Sequence of chain 2.A:
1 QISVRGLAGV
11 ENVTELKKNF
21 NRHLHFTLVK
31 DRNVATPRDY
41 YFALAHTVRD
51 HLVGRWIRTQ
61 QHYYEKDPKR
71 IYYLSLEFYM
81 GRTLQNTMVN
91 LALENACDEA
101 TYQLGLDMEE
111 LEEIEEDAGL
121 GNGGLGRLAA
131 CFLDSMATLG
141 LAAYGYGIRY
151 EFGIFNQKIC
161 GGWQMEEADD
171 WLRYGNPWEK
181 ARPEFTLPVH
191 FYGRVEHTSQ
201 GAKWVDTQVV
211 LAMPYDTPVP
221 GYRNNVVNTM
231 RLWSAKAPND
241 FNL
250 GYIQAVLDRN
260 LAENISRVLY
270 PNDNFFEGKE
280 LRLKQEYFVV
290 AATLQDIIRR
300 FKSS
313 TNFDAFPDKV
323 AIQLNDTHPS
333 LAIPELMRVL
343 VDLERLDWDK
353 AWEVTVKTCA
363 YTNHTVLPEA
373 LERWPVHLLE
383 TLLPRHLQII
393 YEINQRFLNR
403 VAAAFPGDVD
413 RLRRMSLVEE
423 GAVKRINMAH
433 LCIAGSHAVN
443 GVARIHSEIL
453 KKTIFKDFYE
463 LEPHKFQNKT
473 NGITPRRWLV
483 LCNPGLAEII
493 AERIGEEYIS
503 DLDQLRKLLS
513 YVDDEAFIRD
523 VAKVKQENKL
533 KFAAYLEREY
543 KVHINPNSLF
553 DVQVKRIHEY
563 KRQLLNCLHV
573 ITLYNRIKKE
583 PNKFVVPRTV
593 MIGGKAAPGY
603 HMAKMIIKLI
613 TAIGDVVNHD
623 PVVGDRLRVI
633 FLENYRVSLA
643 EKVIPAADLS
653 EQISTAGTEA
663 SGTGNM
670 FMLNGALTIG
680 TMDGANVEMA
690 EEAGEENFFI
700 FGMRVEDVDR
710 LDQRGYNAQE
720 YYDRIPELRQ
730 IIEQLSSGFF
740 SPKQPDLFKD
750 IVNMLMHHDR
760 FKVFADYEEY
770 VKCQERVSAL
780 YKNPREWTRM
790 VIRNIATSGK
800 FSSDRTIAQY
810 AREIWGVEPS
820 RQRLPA

Binding-site contacts:
Ligand atom C5 contacts residue ASN273 of chain 2.A at 3.5 Å.
Ligand atom C8 contacts residue THR367 of chain 2.A at 3.2 Å.
Ligand atom C6' contacts residue GLY124 of chain 2.A at 3.7 Å.
Ligand atom C4' contacts residue GLY664 of chain 2.A at 3.7 Å.
Ligand atom O2 contacts residue LEU125 of chain 2.A at 3.2 Å (h-bond).
Ligand atom C11 contacts residue THR329 of chain 2.A at 3.7 Å.
Ligand atom C6' contacts residue HIS366 of chain 2.A at 3.5 Å.
Ligand atom O5' contacts residue HIS366 of chain 2.A at 3.6 Å (h-bond).
Ligand atom O2 contacts residue ASP272 of chain 2.A at 3.2 Å (salt-bridge).
Ligand atom C2 contacts residue ASN273 of chain 2.A at 3.5 Å.
Ligand atom N3 contacts residue ASN273 of chain 2.A at 3.4 Å (h-bond).
Ligand atom C6 contacts residue HIS366 of chain 2.A at 3.5 Å.
Ligand atom O4' contacts residue ASN473 of chain 2.A at 3.5 Å (h-bond).
Ligand atom O2' contacts residue TYR562 of chain 2.A at 3.0 Å (h-bond).
Ligand atom O2' contacts residue GLU661 of chain 2.A at 3.3 Å (salt-bridge).
Ligand atom C2' contacts residue HIS366 of chain 2.A at 3.5 Å.
Ligand atom C11 contacts residue ASP328 of chain 2.A at 3.4 Å.
Ligand atom O3' contacts residue GLU661 of chain 2.A at 2.8 Å (salt-bridge).
Ligand atom O4' contacts residue SER663 of chain 2.A at 3.6 Å.
Ligand atom C10 contacts residue ASP328 of chain 2.A at 3.0 Å.
Ligand atom C3' contacts residue GLU661 of chain 2.A at 3.4 Å.
Ligand atom N3 contacts residue ASP272 of chain 2.A at 2.8 Å (salt-bridge).
Ligand atom C4 contacts residue ASN273 of chain 2.A at 3.4 Å.
Ligand atom O4' contacts residue GLY664 of chain 2.A at 2.7 Å (h-bond).
Ligand atom O6' contacts residue ASN473 of chain 2.A at 2.7 Å (h-bond).
Ligand atom O2' contacts residue ASN273 of chain 2.A at 3.2 Å (h-bond).
Ligand atom C2 contacts residue LEU125 of chain 2.A at 3.6 Å (hydrophobic).
Ligand atom C6' contacts residue ASN473 of chain 2.A at 3.3 Å.
Ligand atom C11 contacts residue HIS330 of chain 2.A at 3.5 Å.
Ligand atom O3' contacts residue GLY664 of chain 2.A at 3.1 Å (h-bond).
Ligand atom O2 contacts residue GLY124 of chain 2.A at 3.1 Å (h-bond).
Ligand atom O4 contacts residue ASN273 of chain 2.A at 2.9 Å (h-bond).
Ligand atom C2 contacts residue ASP272 of chain 2.A at 3.5 Å.
Ligand atom O3' contacts residue ALA662 of chain 2.A at 3.1 Å (h-bond).
Ligand atom O3' contacts residue SER663 of chain 2.A at 2.8 Å (h-bond).
Ligand atom C8 contacts residue ASP328 of chain 2.A at 3.6 Å.
Ligand atom O6' contacts residue HIS366 of chain 2.A at 2.7 Å (h-bond).
Ligand atom C7 contacts residue ASN273 of chain 2.A at 3.7 Å.
Ligand atom C6 contacts residue ASN273 of chain 2.A at 3.7 Å.
Ligand atom O5' contacts residue LEU125 of chain 2.A at 3.6 Å (h-bond).

The small molecule below binds the protein below.
Small molecule (SMILES): CCCC#Cc1cn([C@@H]2O[C@H](CO)[C@@H](O)[C@H](O)[C@H]2O)c(=O)[nH]c1=O